Sequence of chain 1.B:
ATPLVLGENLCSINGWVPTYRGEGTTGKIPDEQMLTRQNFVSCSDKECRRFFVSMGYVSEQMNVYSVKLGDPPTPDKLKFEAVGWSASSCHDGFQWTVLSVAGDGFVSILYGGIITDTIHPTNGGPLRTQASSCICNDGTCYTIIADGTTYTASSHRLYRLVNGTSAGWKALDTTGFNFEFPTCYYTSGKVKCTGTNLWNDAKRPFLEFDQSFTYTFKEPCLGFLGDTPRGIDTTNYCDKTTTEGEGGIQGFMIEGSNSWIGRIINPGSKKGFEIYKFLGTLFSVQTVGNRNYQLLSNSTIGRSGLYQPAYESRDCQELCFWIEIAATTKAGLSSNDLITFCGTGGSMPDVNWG

The protein below binds the small molecule below.
Small molecule (SMILES): CC(=O)N[C@H]1[C@H](O[C@H]2[C@H](O)[C@@H](NC(C)=O)CO[C@@H]2CO)O[C@H](CO)[C@@H](O[C@@H]2O[C@H](CO)[C@@H](O)[C@H](O)[C@@H]2O)[C@@H]1O

Binding-site contacts:
Ligand atom O6 contacts residue SER328 of chain 1.B at 2.6 Å (h-bond).
Ligand atom C6 contacts residue PHE109 of chain 1.D at 3.8 Å (hydrophobic).
Ligand atom C6 contacts residue SER328 of chain 1.B at 3.9 Å.
Ligand atom C3 contacts residue ASN178 of chain 1.D at 3.7 Å.
Ligand atom O7 contacts residue SER328 of chain 1.B at 4.4 Å.
Ligand atom C5 contacts residue PHE109 of chain 1.D at 4.0 Å (hydrophobic).
Ligand atom O7 contacts residue PHE109 of chain 1.D at 3.9 Å.
Ligand atom C8 contacts residue PHE109 of chain 1.D at 3.7 Å (hydrophobic).
Ligand atom C5 contacts residue ASN178 of chain 1.D at 3.6 Å.
Ligand atom O5 contacts residue ASN178 of chain 1.D at 2.3 Å (h-bond).
Ligand atom N2 contacts residue ASN178 of chain 1.D at 2.8 Å (h-bond).
Ligand atom C1 contacts residue ASN178 of chain 1.D at 1.4 Å.
Ligand atom C2 contacts residue ASN178 of chain 1.D at 2.3 Å.
Ligand atom C8 contacts residue VAL177 of chain 1.D at 4.2 Å (hydrophobic).
Ligand atom O7 contacts residue ASN178 of chain 1.D at 3.8 Å.
Ligand atom C7 contacts residue VAL177 of chain 1.D at 4.2 Å (hydrophobic).
Ligand atom C4 contacts residue ASN178 of chain 1.D at 4.2 Å.
Ligand atom O4 contacts residue PHE109 of chain 1.D at 4.5 Å.
Ligand atom N2 contacts residue VAL177 of chain 1.D at 3.8 Å.
Ligand atom O5 contacts residue SER328 of chain 1.B at 3.9 Å.
Ligand atom C5 contacts residue SER328 of chain 1.B at 4.2 Å.
Ligand atom C8 contacts residue ALA6 of chain 1.D at 4.0 Å (hydrophobic).
Ligand atom C4 contacts residue SER328 of chain 1.B at 4.3 Å.
Ligand atom C7 contacts residue ASN178 of chain 1.D at 3.7 Å.
Ligand atom C7 contacts residue PHE109 of chain 1.D at 3.8 Å (hydrophobic).

Sequence of chain 1.D:
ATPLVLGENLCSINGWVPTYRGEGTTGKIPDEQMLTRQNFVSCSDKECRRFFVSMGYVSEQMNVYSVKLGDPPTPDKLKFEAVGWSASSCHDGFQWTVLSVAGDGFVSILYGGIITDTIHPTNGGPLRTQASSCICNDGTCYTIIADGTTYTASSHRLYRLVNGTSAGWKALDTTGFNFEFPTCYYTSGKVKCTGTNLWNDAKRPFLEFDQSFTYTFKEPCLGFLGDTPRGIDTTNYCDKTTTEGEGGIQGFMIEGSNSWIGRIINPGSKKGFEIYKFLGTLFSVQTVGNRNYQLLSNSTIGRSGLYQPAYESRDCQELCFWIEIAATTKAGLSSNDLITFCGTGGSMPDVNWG